Binding-site contacts:
Ligand atom C4 contacts residue CLR1 of chain 1.L at 4.3 Å.
Ligand atom C8 contacts residue CLR1 of chain 1.Q at 4.3 Å.
Ligand atom C26 contacts residue GLU193 of chain 1.B at 4.0 Å.
Ligand atom C23 contacts residue PHE200 of chain 1.B at 4.4 Å (hydrophobic).
Ligand atom C26 contacts residue VAL72 of chain 1.A at 3.9 Å (hydrophobic).
Ligand atom C5 contacts residue CLR1 of chain 1.Q at 3.6 Å.
Ligand atom C27 contacts residue ARG76 of chain 1.A at 4.3 Å.
Ligand atom C22 contacts residue CLR1 of chain 1.Q at 4.4 Å.
Ligand atom C7 contacts residue CLR1 of chain 1.L at 4.3 Å.
Ligand atom C24 contacts residue LEU196 of chain 1.B at 4.2 Å (hydrophobic).
Ligand atom C7 contacts residue LEU160 of chain 1.A at 4.4 Å (hydrophobic).
Ligand atom C27 contacts residue ILE80 of chain 1.A at 3.7 Å (hydrophobic).
Ligand atom C25 contacts residue ARG76 of chain 1.A at 4.3 Å.
Ligand atom C14 contacts residue CLR1 of chain 1.Q at 4.3 Å.
Ligand atom C25 contacts residue VAL72 of chain 1.A at 4.5 Å (hydrophobic).
Ligand atom C6 contacts residue CLR1 of chain 1.L at 4.5 Å.
Ligand atom C4 contacts residue CLR1 of chain 1.Q at 3.8 Å.
Ligand atom C27 contacts residue LEU197 of chain 1.B at 3.7 Å (hydrophobic).
Ligand atom C15 contacts residue CLR1 of chain 1.Q at 3.6 Å.
Ligand atom C16 contacts residue CLR1 of chain 1.Q at 4.2 Å.
Ligand atom C18 contacts residue CLR1 of chain 1.Q at 3.8 Å.
Ligand atom C18 contacts residue LEU196 of chain 1.B at 4.5 Å (hydrophobic).
Ligand atom C6 contacts residue CLR1 of chain 1.Q at 3.7 Å.
Ligand atom C7 contacts residue CLR1 of chain 1.Q at 4.2 Å.
Ligand atom C23 contacts residue ILE80 of chain 1.A at 4.3 Å (hydrophobic).
Ligand atom C26 contacts residue ARG76 of chain 1.A at 4.2 Å.
Ligand atom C10 contacts residue CLR1 of chain 1.Q at 4.2 Å.
Ligand atom C19 contacts residue CLR1 of chain 1.Q at 3.7 Å.
Ligand atom C21 contacts residue ILE80 of chain 1.A at 4.4 Å (hydrophobic).

Sequence of chain 1.B:
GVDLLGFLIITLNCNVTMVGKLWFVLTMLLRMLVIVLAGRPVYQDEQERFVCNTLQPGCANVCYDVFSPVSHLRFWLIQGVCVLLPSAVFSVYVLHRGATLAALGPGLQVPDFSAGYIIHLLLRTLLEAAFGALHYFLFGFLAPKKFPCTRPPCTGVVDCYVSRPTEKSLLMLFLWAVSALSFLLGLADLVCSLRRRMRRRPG

Sequence of chain 1.A:
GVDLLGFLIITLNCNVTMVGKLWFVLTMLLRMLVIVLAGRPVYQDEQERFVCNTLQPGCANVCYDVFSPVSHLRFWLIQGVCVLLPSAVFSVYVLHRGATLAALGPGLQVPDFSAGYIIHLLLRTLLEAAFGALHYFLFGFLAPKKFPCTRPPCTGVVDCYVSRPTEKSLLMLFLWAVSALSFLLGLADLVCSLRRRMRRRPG

This small molecule binds to this protein.
Small molecule (SMILES): CC(C)CCC[C@@H](C)[C@H]1CC[C@H]2[C@@H]3CC=C4C[C@@H](O)CC[C@]4(C)[C@H]3CC[C@]12C